A small-molecule ligand and the protein it binds are described below.
Small molecule (SMILES): CC(C(=O)NCCNC(=O)CCNC(=O)[C@H](O)C(C)(C)COP(=O)(O)OP(=O)(O)OC[C@H]1O[C@@H](n2cnc3c(N)ncnc32)[C@H](O)[C@@H]1OP(=O)(O)O)=[N+]([O-])[O-]

Sequence of chain 1.D:
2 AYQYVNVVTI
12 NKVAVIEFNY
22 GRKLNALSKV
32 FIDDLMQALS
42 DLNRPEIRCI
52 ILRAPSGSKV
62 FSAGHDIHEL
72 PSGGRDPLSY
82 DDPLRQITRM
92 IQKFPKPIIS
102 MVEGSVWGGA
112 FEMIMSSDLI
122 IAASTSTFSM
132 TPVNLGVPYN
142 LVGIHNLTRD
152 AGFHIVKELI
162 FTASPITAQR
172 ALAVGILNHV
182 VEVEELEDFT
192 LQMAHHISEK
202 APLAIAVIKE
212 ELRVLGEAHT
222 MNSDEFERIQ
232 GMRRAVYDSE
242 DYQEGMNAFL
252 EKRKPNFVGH

Binding-site contacts:
Ligand atom N contacts residue THR132 of chain 1.D at 3.5 Å (h-bond).
Ligand atom CS2 contacts residue GLY110 of chain 1.D at 3.7 Å.
Ligand atom OP1 contacts residue THR132 of chain 1.D at 3.6 Å.
Ligand atom CP4 contacts residue ALA64 of chain 1.D at 3.6 Å (hydrophobic).
Ligand atom C2 contacts residue ILE68 of chain 1.D at 3.5 Å (hydrophobic).
Ligand atom O22 contacts residue LYS60 of chain 1.D at 3.2 Å (salt-bridge).
Ligand atom CP3 contacts residue ALA64 of chain 1.D at 3.6 Å (hydrophobic).
Ligand atom N7 contacts residue ALA64 of chain 1.D at 3.5 Å.
Ligand atom CP2 contacts residue ALA64 of chain 1.D at 3.5 Å (hydrophobic).
Ligand atom CP2 contacts residue THR132 of chain 1.D at 3.2 Å.
Ligand atom CS1 contacts residue HIS66 of chain 1.D at 3.4 Å.
Ligand atom N1 contacts residue ASP67 of chain 1.D at 3.6 Å.
Ligand atom OS5 contacts residue PRO133 of chain 1.D at 3.3 Å.
Ligand atom OS4 contacts residue LEU136 of chain 1.D at 3.2 Å.
Ligand atom O33 contacts residue LYS253 of chain 1.D at 2.7 Å (salt-bridge).
Ligand atom C2 contacts residue ASP67 of chain 1.D at 3.7 Å.
Ligand atom CP1 contacts residue HIS66 of chain 1.D at 3.7 Å.
Ligand atom N9 contacts residue PHE250 of chain 1.D at 3.7 Å.
Ligand atom O2' contacts residue PHE250 of chain 1.D at 3.5 Å.
Ligand atom OS1 contacts residue GLY65 of chain 1.D at 3.6 Å.
Ligand atom OS1 contacts residue GLY110 of chain 1.D at 2.8 Å (h-bond).
Ligand atom N3 contacts residue PHE250 of chain 1.D at 3.7 Å.
Ligand atom CS1 contacts residue GLY110 of chain 1.D at 3.5 Å.
Ligand atom NP1 contacts residue ALA64 of chain 1.D at 2.7 Å (h-bond).
Ligand atom OS1 contacts residue HIS66 of chain 1.D at 2.7 Å (h-bond).
Ligand atom C4 contacts residue PHE250 of chain 1.D at 3.5 Å (hydrophobic).
Ligand atom N1 contacts residue HIS66 of chain 1.D at 3.6 Å.
Ligand atom N1 contacts residue ILE68 of chain 1.D at 3.0 Å (h-bond).
Ligand atom CPB contacts residue LEU25 of chain 1.D at 3.7 Å (hydrophobic).
Ligand atom CP9 contacts residue TRP108 of chain 1.D at 3.6 Å (hydrophobic).
Ligand atom OS5 contacts residue TYR140 of chain 1.D at 3.5 Å.
Ligand atom N6 contacts residue ALA64 of chain 1.D at 3.0 Å (h-bond).
Ligand atom OS4 contacts residue PRO133 of chain 1.D at 3.6 Å.
Ligand atom OS4 contacts residue THR132 of chain 1.D at 3.5 Å (h-bond).
Ligand atom N6 contacts residue HIS66 of chain 1.D at 2.9 Å (h-bond).
Ligand atom C5 contacts residue PHE250 of chain 1.D at 3.7 Å (hydrophobic).
Ligand atom CS3 contacts residue GLY110 of chain 1.D at 3.4 Å.
Ligand atom C6 contacts residue HIS66 of chain 1.D at 3.7 Å.
Ligand atom CS3 contacts residue TYR140 of chain 1.D at 3.6 Å (hydrophobic).
Ligand atom N contacts residue LEU136 of chain 1.D at 3.6 Å.